Sequence of chain 1.B:
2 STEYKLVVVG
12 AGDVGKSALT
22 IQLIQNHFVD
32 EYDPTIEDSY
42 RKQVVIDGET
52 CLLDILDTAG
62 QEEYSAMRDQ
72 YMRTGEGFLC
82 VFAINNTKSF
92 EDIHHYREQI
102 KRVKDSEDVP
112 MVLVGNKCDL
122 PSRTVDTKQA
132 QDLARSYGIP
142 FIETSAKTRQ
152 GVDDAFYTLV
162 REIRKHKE

Binding-site contacts:
Ligand atom F18 contacts residue HIS96 of chain 1.B at 3.1 Å.
Ligand atom C22 contacts residue TYR97 of chain 1.B at 3.5 Å (hydrophobic).
Ligand atom C46 contacts residue GLU63 of chain 1.B at 3.2 Å.
Ligand atom C1 contacts residue GLN100 of chain 1.B at 3.6 Å.
Ligand atom N57 contacts residue GLU64 of chain 1.B at 3.2 Å (salt-bridge).
Ligand atom C20 contacts residue TYR97 of chain 1.B at 3.3 Å (hydrophobic).
Ligand atom C52 contacts residue GLU63 of chain 1.B at 3.4 Å.
Ligand atom N57 contacts residue ASP70 of chain 1.B at 2.9 Å (salt-bridge).
Ligand atom C27 contacts residue GLY11 of chain 1.B at 3.1 Å.
Ligand atom F10 contacts residue VAL10 of chain 1.B at 3.5 Å.
Ligand atom F11 contacts residue VAL10 of chain 1.B at 3.4 Å.
Ligand atom F9 contacts residue ILE101 of chain 1.B at 3.6 Å.
Ligand atom CL56 contacts residue ARG69 of chain 1.B at 3.4 Å.
Ligand atom O32 contacts residue GLY13 of chain 1.B at 3.4 Å.
Ligand atom O45 contacts residue HIS96 of chain 1.B at 3.3 Å (h-bond).
Ligand atom C24 contacts residue GLY61 of chain 1.B at 3.6 Å.
Ligand atom F18 contacts residue TYR65 of chain 1.B at 3.2 Å.
Ligand atom C50 contacts residue GLU63 of chain 1.B at 3.5 Å.
Ligand atom C30 contacts residue ALA60 of chain 1.B at 3.4 Å (hydrophobic).
Ligand atom N42 contacts residue ASP14 of chain 1.B at 3.0 Å (salt-bridge).
Ligand atom C43 contacts residue ASP14 of chain 1.B at 3.6 Å.
Ligand atom N19 contacts residue HIS96 of chain 1.B at 2.9 Å (h-bond).
Ligand atom C41 contacts residue ASP14 of chain 1.B at 3.5 Å.
Ligand atom C31 contacts residue GLY13 of chain 1.B at 3.4 Å.
Ligand atom F18 contacts residue GLN100 of chain 1.B at 3.5 Å.
Ligand atom N19 contacts residue TYR65 of chain 1.B at 3.5 Å (h-bond).
Ligand atom N26 contacts residue GLY13 of chain 1.B at 3.6 Å (h-bond).
Ligand atom N51 contacts residue GLU63 of chain 1.B at 3.0 Å (salt-bridge).
Ligand atom F9 contacts residue TYR97 of chain 1.B at 3.2 Å.
Ligand atom C20 contacts residue GLU63 of chain 1.B at 3.4 Å.
Ligand atom CL56 contacts residue MET73 of chain 1.B at 3.6 Å.
Ligand atom O45 contacts residue GLU63 of chain 1.B at 3.2 Å.
Ligand atom C16 contacts residue TYR97 of chain 1.B at 3.5 Å (hydrophobic).
Ligand atom N57 contacts residue TYR65 of chain 1.B at 3.5 Å.
Ligand atom C20 contacts residue HIS96 of chain 1.B at 3.6 Å.
Ligand atom F9 contacts residue GLN100 of chain 1.B at 3.4 Å.
Ligand atom N21 contacts residue TYR97 of chain 1.B at 3.1 Å (h-bond).
Ligand atom F11 contacts residue TYR97 of chain 1.B at 3.5 Å.
Ligand atom C35 contacts residue PRO35 of chain 1.B at 3.5 Å (hydrophobic).
Ligand atom O32 contacts residue LYS17 of chain 1.B at 3.0 Å (salt-bridge).

This protein binds this small molecule.
Small molecule (SMILES): C=C1CN2CCC[C@@]2(COc2nc(N3CCN(C(=O)/C=C/c4cccc5c4CNCC5)C[C@@H]3C)c3cc(Cl)c(-c4nc(N)cc(C)c4C(F)(F)F)c(F)c3n2)C1